Sequence of chain 15.D:
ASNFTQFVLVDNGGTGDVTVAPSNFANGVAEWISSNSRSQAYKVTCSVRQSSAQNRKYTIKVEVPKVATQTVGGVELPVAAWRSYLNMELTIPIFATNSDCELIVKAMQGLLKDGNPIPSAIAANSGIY

This protein binds this small molecule.
Small molecule (SMILES): Nc1ccn([C@@H]2O[C@H](CO[P](=O)(O)O[C@H]3[C@@H](O)[C@H](n4ccc(N)nc4=O)O[C@@H]3CO[P](=O)(O)O[C@H]3[C@@H](O)[C@H](n4cnc5c(N)ncnc54)O[C@@H]3CO[P](=O)(O)O[C@H]3[C@@H](O)[C@H](n4ccc(N)nc4=O)O[C@@H]3CO[P](=O)(O)O[C@H]3[C@@H](O)[C@H](n4ccc(=O)[nH]c4=O)O[C@@H]3CO[P](=O)(O)O[C@H]3[C@@H](O)[C@H](n4cnc5c(N)ncnc54)O[C@@H]3CO[P](=O)(O)O[C@H]3[C@@H](O)[C@H](n4cnc5c(=O)nc(N)[nH]c54)O[C@@H]3CO[P](=O)(O)O[C@H]3[C@@H](O)[C@H](n4cnc5c(=O)nc(N)[nH]c54)O[C@@H]3CO)[C@@H](O)[C@H]2O)c(=O)n1

Sequence of chain 11.C:
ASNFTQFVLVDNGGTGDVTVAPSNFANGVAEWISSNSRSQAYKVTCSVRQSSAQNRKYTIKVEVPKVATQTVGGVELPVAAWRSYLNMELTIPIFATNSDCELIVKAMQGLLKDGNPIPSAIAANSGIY

Binding-site contacts:
Ligand atom N1 contacts residue SER47 of chain 11.C at 2.7 Å (h-bond).
Ligand atom N6 contacts residue CYS46 of chain 11.C at 3.4 Å (h-bond).
Ligand atom O4' contacts residue LYS61 of chain 11.C at 3.1 Å (salt-bridge).
Ligand atom OP2 contacts residue ASN55 of chain 15.D at 3.2 Å (h-bond).
Ligand atom O2' contacts residue GLU63 of chain 11.C at 3.0 Å (salt-bridge).
Ligand atom N6 contacts residue THR45 of chain 11.C at 2.9 Å (h-bond).
Ligand atom OP1 contacts residue ASN55 of chain 15.D at 3.3 Å (h-bond).
Ligand atom N1 contacts residue TYR85 of chain 11.C at 3.6 Å.
Ligand atom OP2 contacts residue TYR85 of chain 11.C at 2.5 Å (h-bond).
Ligand atom P contacts residue SER51 of chain 15.D at 3.4 Å.
Ligand atom OP2 contacts residue LYS43 of chain 11.C at 3.2 Å (salt-bridge).
Ligand atom C3' contacts residue TYR85 of chain 11.C at 3.3 Å (hydrophobic).
Ligand atom C2' contacts residue TYR85 of chain 11.C at 3.4 Å (hydrophobic).
Ligand atom OP2 contacts residue ARG49 of chain 15.D at 2.4 Å (salt-bridge).
Ligand atom C6 contacts residue TYR85 of chain 11.C at 3.5 Å (hydrophobic).
Ligand atom P contacts residue TYR85 of chain 11.C at 3.5 Å.
Ligand atom P contacts residue ARG49 of chain 15.D at 2.9 Å.
Ligand atom C5 contacts residue TYR85 of chain 11.C at 3.5 Å (hydrophobic).
Ligand atom OP2 contacts residue LYS57 of chain 15.D at 3.4 Å.
Ligand atom OP2 contacts residue SER51 of chain 15.D at 3.2 Å (h-bond).
Ligand atom OP1 contacts residue ARG49 of chain 15.D at 2.5 Å (salt-bridge).
Ligand atom OP1 contacts residue SER51 of chain 15.D at 3.3 Å.
Ligand atom OP1 contacts residue SER51 of chain 15.D at 2.7 Å (h-bond).
Ligand atom C6 contacts residue THR45 of chain 11.C at 3.5 Å.
Ligand atom C5' contacts residue SER51 of chain 15.D at 3.5 Å.
Ligand atom O3' contacts residue SER51 of chain 15.D at 3.5 Å (h-bond).
Ligand atom C4 contacts residue TYR85 of chain 11.C at 3.5 Å (hydrophobic).
Ligand atom C4' contacts residue TYR85 of chain 11.C at 3.3 Å (hydrophobic).
Ligand atom C5 contacts residue THR45 of chain 11.C at 3.3 Å.
Ligand atom O2 contacts residue ASN87 of chain 11.C at 3.2 Å (h-bond).
Ligand atom N7 contacts residue THR45 of chain 11.C at 2.6 Å (h-bond).
Ligand atom C5' contacts residue TYR85 of chain 11.C at 3.1 Å (hydrophobic).
Ligand atom C2 contacts residue SER47 of chain 11.C at 3.0 Å.
Ligand atom O3' contacts residue TYR85 of chain 11.C at 3.6 Å.
Ligand atom O2' contacts residue TYR85 of chain 11.C at 3.5 Å.
Ligand atom C2' contacts residue GLU63 of chain 11.C at 3.5 Å.
Ligand atom OP1 contacts residue SER52 of chain 15.D at 3.0 Å.
Ligand atom OP2 contacts residue LYS57 of chain 15.D at 2.7 Å (salt-bridge).
Ligand atom N6 contacts residue THR59 of chain 11.C at 2.9 Å (h-bond).
Ligand atom N1 contacts residue THR59 of chain 11.C at 3.6 Å.